This protein binds this small molecule.
Small molecule (SMILES): CC(=O)N[C@@H]1[C@@H](O)[C@H](O)[C@@H](CO)O[C@H]1O

Sequence of chain 1.D:
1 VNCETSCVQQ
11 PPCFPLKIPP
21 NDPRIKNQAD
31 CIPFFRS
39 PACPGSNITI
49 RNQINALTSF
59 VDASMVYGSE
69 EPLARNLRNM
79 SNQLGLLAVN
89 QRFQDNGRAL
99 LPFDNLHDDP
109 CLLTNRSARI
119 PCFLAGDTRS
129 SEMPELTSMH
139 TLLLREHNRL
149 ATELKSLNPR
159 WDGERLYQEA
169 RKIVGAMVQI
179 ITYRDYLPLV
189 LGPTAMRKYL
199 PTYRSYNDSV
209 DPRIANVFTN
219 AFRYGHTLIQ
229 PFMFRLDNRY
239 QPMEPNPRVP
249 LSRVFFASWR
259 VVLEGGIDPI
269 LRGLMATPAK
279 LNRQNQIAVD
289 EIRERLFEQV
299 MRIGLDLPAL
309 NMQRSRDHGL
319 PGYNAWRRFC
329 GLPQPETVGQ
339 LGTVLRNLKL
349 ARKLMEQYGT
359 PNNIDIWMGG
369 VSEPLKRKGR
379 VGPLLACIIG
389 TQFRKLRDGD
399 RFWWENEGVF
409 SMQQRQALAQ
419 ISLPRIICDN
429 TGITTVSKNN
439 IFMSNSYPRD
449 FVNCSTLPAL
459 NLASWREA

Binding-site contacts:
Ligand atom O5 contacts residue ASN77 of chain 1.D at 2.3 Å (h-bond).
Ligand atom O7 contacts residue ASN77 of chain 1.D at 3.4 Å (h-bond).
Ligand atom C7 contacts residue VAL87 of chain 1.D at 4.2 Å (hydrophobic).
Ligand atom C8 contacts residue ALA86 of chain 1.D at 4.1 Å (hydrophobic).
Ligand atom C5 contacts residue ASN80 of chain 1.D at 3.6 Å.
Ligand atom O7 contacts residue GLN89 of chain 1.D at 3.4 Å (h-bond).
Ligand atom O7 contacts residue ALA86 of chain 1.D at 3.5 Å.
Ligand atom C8 contacts residue VAL87 of chain 1.D at 4.4 Å (hydrophobic).
Ligand atom C7 contacts residue ALA86 of chain 1.D at 4.3 Å (hydrophobic).
Ligand atom C1 contacts residue ASN80 of chain 1.D at 3.5 Å.
Ligand atom C2 contacts residue GLN89 of chain 1.D at 4.2 Å.
Ligand atom O5 contacts residue ASN80 of chain 1.D at 3.1 Å (h-bond).
Ligand atom C4 contacts residue ASN77 of chain 1.D at 4.2 Å.
Ligand atom C6 contacts residue LEU82 of chain 1.D at 4.5 Å (hydrophobic).
Ligand atom O3 contacts residue GLN89 of chain 1.D at 3.2 Å (h-bond).
Ligand atom C7 contacts residue ASN77 of chain 1.D at 3.4 Å.
Ligand atom O7 contacts residue VAL87 of chain 1.D at 3.0 Å (h-bond).
Ligand atom C7 contacts residue GLN89 of chain 1.D at 3.3 Å.
Ligand atom O6 contacts residue LEU84 of chain 1.D at 3.9 Å.
Ligand atom N2 contacts residue GLN89 of chain 1.D at 3.7 Å.
Ligand atom C1 contacts residue ASN77 of chain 1.D at 1.4 Å.
Ligand atom C3 contacts residue ASN77 of chain 1.D at 3.8 Å.
Ligand atom C8 contacts residue ASN77 of chain 1.D at 4.3 Å.
Ligand atom C5 contacts residue ASN77 of chain 1.D at 3.6 Å.
Ligand atom N2 contacts residue ASN77 of chain 1.D at 3.0 Å (h-bond).
Ligand atom C2 contacts residue ASN77 of chain 1.D at 2.4 Å.
Ligand atom C8 contacts residue GLN89 of chain 1.D at 3.6 Å.
Ligand atom C6 contacts residue ASN80 of chain 1.D at 3.9 Å.
Ligand atom C3 contacts residue GLN89 of chain 1.D at 4.3 Å.
Ligand atom O5 contacts residue LEU84 of chain 1.D at 4.1 Å.